Binding-site contacts:
Ligand atom O6 contacts residue HIS1102 of chain 1.A at 3.8 Å.
Ligand atom N2 contacts residue ASN1099 of chain 1.A at 2.9 Å (h-bond).
Ligand atom C4 contacts residue ASN1099 of chain 1.A at 4.2 Å.
Ligand atom O5 contacts residue SER1101 of chain 1.A at 4.2 Å.
Ligand atom C7 contacts residue ASN1099 of chain 1.A at 3.4 Å.
Ligand atom C2 contacts residue ASN1099 of chain 1.A at 2.5 Å.
Ligand atom O5 contacts residue HIS1102 of chain 1.A at 3.8 Å.
Ligand atom O5 contacts residue ASN1099 of chain 1.A at 2.3 Å (h-bond).
Ligand atom C5 contacts residue ASN1099 of chain 1.A at 3.6 Å.
Ligand atom O7 contacts residue ASN1099 of chain 1.A at 3.5 Å (h-bond).
Ligand atom C3 contacts residue ASN1099 of chain 1.A at 3.8 Å.
Ligand atom C5 contacts residue SER1101 of chain 1.A at 4.3 Å.
Ligand atom C1 contacts residue HIS1102 of chain 1.A at 4.3 Å.
Ligand atom C1 contacts residue ASN1099 of chain 1.A at 1.4 Å.
Ligand atom C6 contacts residue HIS1102 of chain 1.A at 4.4 Å.
Ligand atom O6 contacts residue SER1101 of chain 1.A at 3.9 Å.
Ligand atom C1 contacts residue SER1101 of chain 1.A at 4.3 Å.

A small-molecule ligand and the protein it binds are described below.
Small molecule (SMILES): CC(=O)N[C@H]1[C@H](O[C@H]2[C@H](O)[C@@H](NC(C)=O)CO[C@@H]2CO)O[C@H](CO)[C@@H](O)[C@@H]1O

Sequence of chain 1.A:
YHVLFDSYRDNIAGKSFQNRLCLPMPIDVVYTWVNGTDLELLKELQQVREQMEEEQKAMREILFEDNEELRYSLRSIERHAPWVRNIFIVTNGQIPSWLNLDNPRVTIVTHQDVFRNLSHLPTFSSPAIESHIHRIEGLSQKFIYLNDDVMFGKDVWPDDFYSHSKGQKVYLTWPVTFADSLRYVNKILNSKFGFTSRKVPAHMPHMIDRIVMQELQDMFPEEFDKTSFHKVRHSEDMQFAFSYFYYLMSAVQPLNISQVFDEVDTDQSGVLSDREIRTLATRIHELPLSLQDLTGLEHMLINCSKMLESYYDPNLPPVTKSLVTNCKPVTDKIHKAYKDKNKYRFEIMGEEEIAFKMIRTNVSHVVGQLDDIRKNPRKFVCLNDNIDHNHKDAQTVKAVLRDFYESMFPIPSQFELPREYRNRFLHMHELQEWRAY